The small molecule below binds the protein below.
Small molecule (SMILES): Cc1cc(CCCCCOc2ccc(C3=NCCO3)cc2)on1

Sequence of chain 13.C:
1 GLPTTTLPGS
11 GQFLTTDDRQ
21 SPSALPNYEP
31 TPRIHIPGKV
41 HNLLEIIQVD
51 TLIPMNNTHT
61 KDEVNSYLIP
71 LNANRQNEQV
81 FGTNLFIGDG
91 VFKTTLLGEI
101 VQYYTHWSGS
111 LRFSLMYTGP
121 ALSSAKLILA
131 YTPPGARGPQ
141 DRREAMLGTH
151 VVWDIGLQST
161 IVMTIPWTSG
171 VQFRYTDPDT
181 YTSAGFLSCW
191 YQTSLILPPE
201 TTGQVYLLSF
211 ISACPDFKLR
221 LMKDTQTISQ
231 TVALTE

Sequence of chain 13.A:
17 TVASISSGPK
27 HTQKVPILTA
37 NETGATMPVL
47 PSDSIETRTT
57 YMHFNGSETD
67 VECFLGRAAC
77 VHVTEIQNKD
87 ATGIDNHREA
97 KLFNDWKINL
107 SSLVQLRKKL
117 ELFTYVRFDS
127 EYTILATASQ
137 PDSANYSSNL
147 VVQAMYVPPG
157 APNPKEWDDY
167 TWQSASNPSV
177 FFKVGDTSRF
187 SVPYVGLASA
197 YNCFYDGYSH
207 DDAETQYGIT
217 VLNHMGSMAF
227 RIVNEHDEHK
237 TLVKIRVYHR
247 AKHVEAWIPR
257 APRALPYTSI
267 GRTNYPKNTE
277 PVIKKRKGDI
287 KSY

Binding-site contacts:
Ligand atom C6B contacts residue ILE104 of chain 13.A at 3.6 Å (hydrophobic).
Ligand atom O1A contacts residue PHE186 of chain 13.A at 3.0 Å.
Ligand atom N3A contacts residue PHE186 of chain 13.A at 4.0 Å.
Ligand atom C4 contacts residue LEU106 of chain 13.A at 3.9 Å (hydrophobic).
Ligand atom C4B contacts residue PHE186 of chain 13.A at 3.6 Å (hydrophobic).
Ligand atom C4 contacts residue TYR197 of chain 13.A at 3.8 Å (hydrophobic).
Ligand atom C1B contacts residue ILE104 of chain 13.A at 4.0 Å (hydrophobic).
Ligand atom C3 contacts residue ASN219 of chain 13.A at 4.0 Å.
Ligand atom C5C contacts residue VAL191 of chain 13.A at 3.8 Å (hydrophobic).
Ligand atom C1C contacts residue TYR128 of chain 13.A at 3.7 Å (hydrophobic).
Ligand atom C5B contacts residue PHE186 of chain 13.A at 3.9 Å (hydrophobic).
Ligand atom C4A contacts residue PRO174 of chain 13.A at 3.1 Å (hydrophobic).
Ligand atom C3C contacts residue TYR128 of chain 13.A at 3.4 Å (hydrophobic).
Ligand atom O1 contacts residue MET221 of chain 13.A at 3.9 Å.
Ligand atom C1B contacts residue TYR128 of chain 13.A at 3.6 Å (hydrophobic).
Ligand atom N3A contacts residue ALA24 of chain 13.C at 3.8 Å.
Ligand atom C2A contacts residue TYR152 of chain 13.A at 3.6 Å (hydrophobic).
Ligand atom N2 contacts residue LEU106 of chain 13.A at 3.8 Å.
Ligand atom C4C contacts residue VAL191 of chain 13.A at 3.0 Å (hydrophobic).
Ligand atom C1B contacts residue VAL188 of chain 13.A at 3.8 Å (hydrophobic).
Ligand atom O1B contacts residue ILE104 of chain 13.A at 3.9 Å.
Ligand atom C3B contacts residue VAL188 of chain 13.A at 3.8 Å (hydrophobic).
Ligand atom C6B contacts residue TYR128 of chain 13.A at 3.3 Å (hydrophobic).
Ligand atom C31 contacts residue ASN219 of chain 13.A at 3.3 Å.
Ligand atom C5 contacts residue LEU106 of chain 13.A at 3.8 Å (hydrophobic).
Ligand atom C4B contacts residue TYR152 of chain 13.A at 3.8 Å (hydrophobic).
Ligand atom N3A contacts residue TYR152 of chain 13.A at 3.5 Å.
Ligand atom N2 contacts residue ASN219 of chain 13.A at 3.8 Å.
Ligand atom C2C contacts residue TYR197 of chain 13.A at 3.7 Å (hydrophobic).
Ligand atom N3A contacts residue PRO174 of chain 13.A at 3.7 Å.
Ligand atom C5B contacts residue MET224 of chain 13.A at 3.8 Å (hydrophobic).
Ligand atom O1 contacts residue LEU106 of chain 13.A at 3.7 Å.
Ligand atom C2B contacts residue VAL188 of chain 13.A at 3.5 Å (hydrophobic).
Ligand atom C1C contacts residue LEU106 of chain 13.A at 3.8 Å (hydrophobic).
Ligand atom C5A contacts residue VAL176 of chain 13.A at 3.6 Å (hydrophobic).
Ligand atom C4C contacts residue VAL188 of chain 13.A at 3.7 Å (hydrophobic).
Ligand atom C5A contacts residue PHE186 of chain 13.A at 3.5 Å (hydrophobic).
Ligand atom C3B contacts residue TYR152 of chain 13.A at 3.7 Å (hydrophobic).
Ligand atom C2A contacts residue PHE186 of chain 13.A at 3.3 Å (hydrophobic).
Ligand atom O1B contacts residue TYR128 of chain 13.A at 3.4 Å (h-bond).